Binding-site contacts:
Ligand atom N2 contacts residue CYS623 of chain 1.A at 4.3 Å.
Ligand atom C6 contacts residue ASN622 of chain 1.A at 3.7 Å.
Ligand atom C3 contacts residue ASN622 of chain 1.A at 3.8 Å.
Ligand atom C5 contacts residue ASN622 of chain 1.A at 3.6 Å.
Ligand atom C7 contacts residue ASN622 of chain 1.A at 3.8 Å.
Ligand atom O7 contacts residue GLY649 of chain 1.A at 4.3 Å.
Ligand atom O7 contacts residue TYR652 of chain 1.A at 3.7 Å.
Ligand atom O3 contacts residue ASN650 of chain 1.A at 4.3 Å.
Ligand atom C7 contacts residue ASN650 of chain 1.A at 3.7 Å.
Ligand atom C2 contacts residue ASN622 of chain 1.A at 2.5 Å.
Ligand atom C1 contacts residue ASN622 of chain 1.A at 4.3 Å.
Ligand atom N2 contacts residue TYR651 of chain 1.A at 4.2 Å.
Ligand atom C7 contacts residue TYR651 of chain 1.A at 4.0 Å (hydrophobic).
Ligand atom C8 contacts residue ASN622 of chain 1.A at 4.4 Å.
Ligand atom C4 contacts residue ASN622 of chain 1.A at 4.3 Å.
Ligand atom C4 contacts residue ASN622 of chain 1.A at 3.8 Å.
Ligand atom C8 contacts residue ASN650 of chain 1.A at 3.7 Å.
Ligand atom C1 contacts residue ASN622 of chain 1.A at 1.4 Å.
Ligand atom O7 contacts residue ASN650 of chain 1.A at 3.0 Å.
Ligand atom O4 contacts residue ASN622 of chain 1.A at 2.5 Å (h-bond).
Ligand atom O7 contacts residue TYR651 of chain 1.A at 3.0 Å (h-bond).
Ligand atom C8 contacts residue GLY649 of chain 1.A at 3.9 Å.
Ligand atom O5 contacts residue ASN622 of chain 1.A at 2.4 Å (h-bond).
Ligand atom C5 contacts residue ASN622 of chain 1.A at 4.3 Å.
Ligand atom C8 contacts residue TYR652 of chain 1.A at 3.2 Å (hydrophobic).
Ligand atom C7 contacts residue TYR652 of chain 1.A at 3.8 Å (hydrophobic).
Ligand atom N2 contacts residue ASN622 of chain 1.A at 2.9 Å (h-bond).

A small-molecule ligand and the protein it binds are described below.
Small molecule (SMILES): CC(=O)N[C@H]1CO[C@H](CO[C@@H]2O[C@@H](C)[C@@H](O)[C@@H](O)[C@@H]2O)[C@@H](O)[C@@H]1O

Sequence of chain 1.A:
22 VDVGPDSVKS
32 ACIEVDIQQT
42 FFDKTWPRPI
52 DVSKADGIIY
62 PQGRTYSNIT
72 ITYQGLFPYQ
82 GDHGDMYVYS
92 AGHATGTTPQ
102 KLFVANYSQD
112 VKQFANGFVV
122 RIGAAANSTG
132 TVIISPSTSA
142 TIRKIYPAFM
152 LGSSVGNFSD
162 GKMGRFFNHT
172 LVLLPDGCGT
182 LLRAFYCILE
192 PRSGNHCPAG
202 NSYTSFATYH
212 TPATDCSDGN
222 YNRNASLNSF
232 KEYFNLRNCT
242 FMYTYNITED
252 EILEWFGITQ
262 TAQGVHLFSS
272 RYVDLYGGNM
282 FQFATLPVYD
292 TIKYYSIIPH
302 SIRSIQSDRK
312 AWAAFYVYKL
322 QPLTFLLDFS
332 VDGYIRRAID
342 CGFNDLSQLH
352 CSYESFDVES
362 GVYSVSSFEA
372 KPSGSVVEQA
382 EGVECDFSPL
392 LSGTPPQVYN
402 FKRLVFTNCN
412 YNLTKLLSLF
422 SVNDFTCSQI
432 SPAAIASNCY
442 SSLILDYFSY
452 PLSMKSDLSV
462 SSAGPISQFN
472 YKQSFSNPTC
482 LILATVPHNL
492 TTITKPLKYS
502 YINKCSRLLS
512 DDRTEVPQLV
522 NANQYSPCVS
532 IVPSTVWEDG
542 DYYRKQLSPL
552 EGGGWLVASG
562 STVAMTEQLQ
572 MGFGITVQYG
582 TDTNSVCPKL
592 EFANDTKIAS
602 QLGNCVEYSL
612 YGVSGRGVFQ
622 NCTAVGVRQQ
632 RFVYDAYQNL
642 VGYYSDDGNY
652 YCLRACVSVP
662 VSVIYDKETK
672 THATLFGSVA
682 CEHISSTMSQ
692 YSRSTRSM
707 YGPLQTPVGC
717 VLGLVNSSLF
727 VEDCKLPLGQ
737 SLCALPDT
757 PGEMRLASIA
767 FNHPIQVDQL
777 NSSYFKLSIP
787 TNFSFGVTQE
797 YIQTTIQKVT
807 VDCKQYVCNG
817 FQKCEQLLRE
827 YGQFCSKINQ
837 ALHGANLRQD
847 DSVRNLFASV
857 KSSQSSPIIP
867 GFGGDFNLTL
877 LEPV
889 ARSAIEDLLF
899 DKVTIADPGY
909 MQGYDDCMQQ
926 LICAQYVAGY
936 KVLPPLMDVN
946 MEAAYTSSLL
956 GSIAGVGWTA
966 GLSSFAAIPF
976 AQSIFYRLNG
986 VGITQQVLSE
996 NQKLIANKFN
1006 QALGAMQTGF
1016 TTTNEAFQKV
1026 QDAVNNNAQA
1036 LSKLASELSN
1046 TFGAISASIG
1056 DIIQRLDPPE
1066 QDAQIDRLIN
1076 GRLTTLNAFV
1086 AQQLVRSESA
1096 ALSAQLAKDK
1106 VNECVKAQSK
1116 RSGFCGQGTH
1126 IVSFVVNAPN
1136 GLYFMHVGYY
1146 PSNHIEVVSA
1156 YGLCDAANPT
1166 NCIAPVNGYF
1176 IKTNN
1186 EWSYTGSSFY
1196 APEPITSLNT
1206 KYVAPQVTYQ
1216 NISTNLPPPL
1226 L